Sequence of chain 1.A:
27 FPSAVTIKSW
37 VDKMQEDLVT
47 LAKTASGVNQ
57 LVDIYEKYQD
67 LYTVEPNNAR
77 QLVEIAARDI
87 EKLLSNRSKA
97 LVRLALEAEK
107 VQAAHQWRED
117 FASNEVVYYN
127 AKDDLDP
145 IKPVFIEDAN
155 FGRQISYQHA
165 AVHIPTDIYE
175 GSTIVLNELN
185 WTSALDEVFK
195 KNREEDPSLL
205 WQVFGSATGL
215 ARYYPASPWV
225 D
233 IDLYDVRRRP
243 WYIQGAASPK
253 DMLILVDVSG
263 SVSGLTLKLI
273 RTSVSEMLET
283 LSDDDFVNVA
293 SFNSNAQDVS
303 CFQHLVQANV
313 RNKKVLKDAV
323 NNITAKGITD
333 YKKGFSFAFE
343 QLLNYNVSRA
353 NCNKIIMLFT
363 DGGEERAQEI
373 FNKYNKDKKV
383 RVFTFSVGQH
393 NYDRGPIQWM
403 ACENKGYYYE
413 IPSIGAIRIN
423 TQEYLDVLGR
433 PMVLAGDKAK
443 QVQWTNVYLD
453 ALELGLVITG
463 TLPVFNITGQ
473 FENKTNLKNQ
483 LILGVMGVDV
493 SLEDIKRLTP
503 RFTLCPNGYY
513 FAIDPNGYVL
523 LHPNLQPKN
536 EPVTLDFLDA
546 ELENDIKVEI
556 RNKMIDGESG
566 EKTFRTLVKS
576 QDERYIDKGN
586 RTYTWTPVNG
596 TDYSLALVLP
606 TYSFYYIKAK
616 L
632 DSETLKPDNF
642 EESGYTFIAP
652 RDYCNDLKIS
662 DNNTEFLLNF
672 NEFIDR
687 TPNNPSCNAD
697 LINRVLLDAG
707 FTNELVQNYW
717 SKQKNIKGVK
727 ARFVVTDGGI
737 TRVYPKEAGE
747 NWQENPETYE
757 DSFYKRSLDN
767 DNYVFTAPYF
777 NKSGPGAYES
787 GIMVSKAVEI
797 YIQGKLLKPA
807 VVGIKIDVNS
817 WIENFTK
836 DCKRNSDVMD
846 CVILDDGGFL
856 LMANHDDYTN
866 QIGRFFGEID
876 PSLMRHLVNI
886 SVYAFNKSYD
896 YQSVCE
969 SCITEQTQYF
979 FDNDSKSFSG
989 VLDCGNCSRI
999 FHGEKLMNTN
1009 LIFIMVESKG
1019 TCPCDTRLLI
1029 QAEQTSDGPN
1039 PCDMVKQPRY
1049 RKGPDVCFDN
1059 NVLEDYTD

This small molecule binds to this protein.
Small molecule (SMILES): CC(=O)N[C@@H]1[C@@H](O)[C@H](O)[C@@H](CO)O[C@H]1O

Binding-site contacts:
Ligand atom N2 contacts residue ASN92 of chain 1.A at 2.3 Å (h-bond).
Ligand atom C1 contacts residue ASN92 of chain 1.A at 1.4 Å.
Ligand atom C7 contacts residue LYS88 of chain 1.A at 4.2 Å.
Ligand atom O5 contacts residue ASN92 of chain 1.A at 2.2 Å (h-bond).
Ligand atom O7 contacts residue LYS88 of chain 1.A at 3.7 Å.
Ligand atom O6 contacts residue GLU199 of chain 1.A at 3.8 Å.
Ligand atom C1 contacts residue LYS88 of chain 1.A at 4.1 Å.
Ligand atom C8 contacts residue LYS88 of chain 1.A at 4.4 Å.
Ligand atom O7 contacts residue ASN92 of chain 1.A at 3.9 Å.
Ligand atom C8 contacts residue LEU89 of chain 1.A at 4.0 Å (hydrophobic).
Ligand atom O3 contacts residue ASP200 of chain 1.A at 4.3 Å.
Ligand atom C4 contacts residue ASN92 of chain 1.A at 4.1 Å.
Ligand atom C3 contacts residue ASN92 of chain 1.A at 3.8 Å.
Ligand atom C7 contacts residue LEU89 of chain 1.A at 4.4 Å (hydrophobic).
Ligand atom C7 contacts residue ASN92 of chain 1.A at 3.0 Å.
Ligand atom C8 contacts residue ASN92 of chain 1.A at 3.5 Å.
Ligand atom C5 contacts residue ASN92 of chain 1.A at 3.6 Å.
Ligand atom C2 contacts residue ASN92 of chain 1.A at 2.5 Å.
Ligand atom C2 contacts residue ASP200 of chain 1.A at 4.2 Å.